A protein and the small-molecule ligand that binds it are described below.
Small molecule (SMILES): CC(=O)N[C@H]1[C@H](O[C@H]2[C@H](O)[C@@H](NC(C)=O)CO[C@@H]2CO)O[C@H](CO)[C@@H](O[C@@H]2O[C@H](CO)[C@@H](O)[C@H](O)[C@@H]2O)[C@@H]1O

Sequence of chain 1.B:
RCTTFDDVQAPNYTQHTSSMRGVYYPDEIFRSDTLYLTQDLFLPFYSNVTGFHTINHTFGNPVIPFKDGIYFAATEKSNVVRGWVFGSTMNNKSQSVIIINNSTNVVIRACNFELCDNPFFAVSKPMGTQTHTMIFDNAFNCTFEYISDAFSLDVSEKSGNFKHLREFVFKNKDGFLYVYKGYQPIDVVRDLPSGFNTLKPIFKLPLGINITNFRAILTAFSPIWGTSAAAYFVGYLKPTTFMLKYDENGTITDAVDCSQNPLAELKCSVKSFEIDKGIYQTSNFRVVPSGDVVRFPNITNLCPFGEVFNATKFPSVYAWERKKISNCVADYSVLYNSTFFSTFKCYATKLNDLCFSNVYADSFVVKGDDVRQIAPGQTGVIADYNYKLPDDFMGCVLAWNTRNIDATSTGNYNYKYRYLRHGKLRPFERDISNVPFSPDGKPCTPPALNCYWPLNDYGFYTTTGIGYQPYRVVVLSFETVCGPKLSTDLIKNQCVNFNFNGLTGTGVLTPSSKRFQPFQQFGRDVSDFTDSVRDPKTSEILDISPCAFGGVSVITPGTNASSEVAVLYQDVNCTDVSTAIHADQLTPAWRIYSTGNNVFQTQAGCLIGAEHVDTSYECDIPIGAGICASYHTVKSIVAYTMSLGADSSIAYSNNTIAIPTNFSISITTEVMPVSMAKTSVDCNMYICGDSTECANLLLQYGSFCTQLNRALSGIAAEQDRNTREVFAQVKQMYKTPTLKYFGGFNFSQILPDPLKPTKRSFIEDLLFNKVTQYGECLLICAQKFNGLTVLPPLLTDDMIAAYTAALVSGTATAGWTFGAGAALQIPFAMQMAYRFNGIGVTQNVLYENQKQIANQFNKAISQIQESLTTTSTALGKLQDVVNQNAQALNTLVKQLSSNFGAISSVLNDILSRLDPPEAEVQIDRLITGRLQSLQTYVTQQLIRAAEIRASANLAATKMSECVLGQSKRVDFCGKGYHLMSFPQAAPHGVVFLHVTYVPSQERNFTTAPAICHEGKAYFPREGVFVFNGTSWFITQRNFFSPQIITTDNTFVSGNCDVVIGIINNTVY

Binding-site contacts:
Ligand atom C3 contacts residue ASN305 of chain 1.B at 3.8 Å.
Ligand atom C7 contacts residue ASN305 of chain 1.B at 4.1 Å.
Ligand atom N2 contacts residue LYS553 of chain 1.B at 4.5 Å.
Ligand atom C4 contacts residue ASN305 of chain 1.B at 4.2 Å.
Ligand atom N2 contacts residue ASN305 of chain 1.B at 3.0 Å (h-bond).
Ligand atom C7 contacts residue THR554 of chain 1.B at 3.6 Å.
Ligand atom C8 contacts residue ARG302 of chain 1.B at 3.9 Å.
Ligand atom C8 contacts residue THR554 of chain 1.B at 3.8 Å.
Ligand atom C2 contacts residue ASN305 of chain 1.B at 2.5 Å.
Ligand atom O7 contacts residue THR554 of chain 1.B at 3.3 Å.
Ligand atom C5 contacts residue ASN305 of chain 1.B at 3.6 Å.
Ligand atom O5 contacts residue ASN305 of chain 1.B at 2.3 Å (h-bond).
Ligand atom C1 contacts residue ASN305 of chain 1.B at 1.4 Å.
Ligand atom C8 contacts residue LYS553 of chain 1.B at 3.7 Å.